Sequence of chain 4.C:
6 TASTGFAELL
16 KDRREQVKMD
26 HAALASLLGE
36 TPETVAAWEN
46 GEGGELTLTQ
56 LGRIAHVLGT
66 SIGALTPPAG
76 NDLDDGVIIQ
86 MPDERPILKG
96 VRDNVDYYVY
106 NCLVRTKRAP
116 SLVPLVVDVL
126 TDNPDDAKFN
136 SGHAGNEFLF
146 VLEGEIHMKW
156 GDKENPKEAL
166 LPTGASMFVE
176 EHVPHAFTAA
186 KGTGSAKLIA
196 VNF

Binding-site contacts:
Ligand atom C2 contacts residue GLU142 of chain 1.C at 3.5 Å.
Ligand atom P7 contacts residue ASN135 of chain 1.C at 3.7 Å.
Ligand atom P7 contacts residue TYR103 of chain 1.C at 4.2 Å.
Ligand atom O10 contacts residue FE21 of chain 1.I at 2.1 Å.
Ligand atom O13 contacts residue FE21 of chain 1.I at 2.0 Å.
Ligand atom C6 contacts residue FE21 of chain 1.I at 3.6 Å.
Ligand atom O13 contacts residue HIS138 of chain 1.C at 3.1 Å (h-bond).
Ligand atom C6 contacts residue HIS180 of chain 1.C at 4.4 Å.
Ligand atom O12 contacts residue ASN135 of chain 1.C at 3.1 Å (h-bond).
Ligand atom O14 contacts residue LYS23 of chain 4.C at 2.8 Å (salt-bridge).
Ligand atom O12 contacts residue ARG97 of chain 1.C at 2.6 Å (salt-bridge).
Ligand atom P7 contacts residue FE21 of chain 1.I at 3.3 Å.
Ligand atom O13 contacts residue GLU142 of chain 1.C at 4.1 Å.
Ligand atom O12 contacts residue FE21 of chain 1.I at 4.4 Å.
Ligand atom O14 contacts residue TYR105 of chain 1.C at 2.9 Å (h-bond).
Ligand atom O10 contacts residue GLU142 of chain 1.C at 2.5 Å (salt-bridge).
Ligand atom P7 contacts residue ARG97 of chain 1.C at 4.0 Å.
Ligand atom O12 contacts residue TYR103 of chain 1.C at 3.7 Å.
Ligand atom C1 contacts residue VAL122 of chain 1.C at 4.1 Å (hydrophobic).
Ligand atom O13 contacts residue LYS23 of chain 4.C at 3.7 Å.
Ligand atom O12 contacts residue TYR105 of chain 1.C at 3.8 Å.
Ligand atom C6 contacts residue TYR105 of chain 1.C at 4.4 Å (hydrophobic).
Ligand atom P7 contacts residue TYR105 of chain 1.C at 3.8 Å.
Ligand atom C1 contacts residue PHE182 of chain 1.C at 3.6 Å (hydrophobic).
Ligand atom C6 contacts residue TYR103 of chain 1.C at 3.7 Å (hydrophobic).
Ligand atom C2 contacts residue FE21 of chain 1.I at 3.3 Å.
Ligand atom O14 contacts residue FE21 of chain 1.I at 3.9 Å.
Ligand atom O13 contacts residue HIS180 of chain 1.C at 3.2 Å (h-bond).
Ligand atom C6 contacts residue PHE182 of chain 1.C at 4.2 Å (hydrophobic).
Ligand atom O10 contacts residue PHE182 of chain 1.C at 4.2 Å.
Ligand atom P7 contacts residue HIS180 of chain 1.C at 4.3 Å.
Ligand atom C2 contacts residue PHE182 of chain 1.C at 4.3 Å (hydrophobic).
Ligand atom C1 contacts residue LEU144 of chain 1.C at 3.8 Å (hydrophobic).
Ligand atom P7 contacts residue LYS23 of chain 4.C at 4.0 Å.
Ligand atom C1 contacts residue ALA195 of chain 1.C at 4.3 Å (hydrophobic).
Ligand atom C1 contacts residue LEU193 of chain 1.C at 4.0 Å (hydrophobic).
Ligand atom O10 contacts residue HIS138 of chain 1.C at 4.2 Å.
Ligand atom O13 contacts residue ASN135 of chain 1.C at 3.3 Å (h-bond).
Ligand atom O10 contacts residue HIS180 of chain 1.C at 3.5 Å (h-bond).
Ligand atom C1 contacts residue GLU142 of chain 1.C at 3.9 Å.

The protein below binds the small molecule below.
Small molecule (SMILES): C[C@@H](O)CP(=O)(O)O

Sequence of chain 1.C:
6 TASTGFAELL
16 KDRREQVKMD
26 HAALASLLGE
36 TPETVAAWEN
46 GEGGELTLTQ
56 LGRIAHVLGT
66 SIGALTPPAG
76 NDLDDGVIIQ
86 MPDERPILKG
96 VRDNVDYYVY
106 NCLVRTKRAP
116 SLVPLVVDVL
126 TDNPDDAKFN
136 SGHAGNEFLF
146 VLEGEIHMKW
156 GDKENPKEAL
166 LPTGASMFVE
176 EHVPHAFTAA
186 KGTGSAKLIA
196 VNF